The protein below binds the small molecule below.
Small molecule (SMILES): Oc1nc(Cl)c(Cl)cc1Cl

Sequence of chain 1.B:
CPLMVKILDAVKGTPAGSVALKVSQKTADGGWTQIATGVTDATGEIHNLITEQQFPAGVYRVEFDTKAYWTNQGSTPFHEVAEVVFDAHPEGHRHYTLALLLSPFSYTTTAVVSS

Binding-site contacts:
Ligand atom CL9 contacts residue LEU25 of chain 1.B at 3.9 Å.
Ligand atom C06 contacts residue LYS23 of chain 1.B at 4.1 Å.
Ligand atom C03 contacts residue LYS23 of chain 1.D at 3.8 Å.
Ligand atom CL1 contacts residue VAL129 of chain 1.B at 4.2 Å.
Ligand atom O04 contacts residue LYS23 of chain 1.D at 3.9 Å.
Ligand atom CL8 contacts residue ALA116 of chain 1.D at 3.9 Å.
Ligand atom N05 contacts residue LYS23 of chain 1.D at 4.0 Å.
Ligand atom C01 contacts residue ALA116 of chain 1.B at 4.1 Å (hydrophobic).
Ligand atom C03 contacts residue LYS23 of chain 1.B at 4.1 Å.
Ligand atom C01 contacts residue LEU25 of chain 1.D at 3.8 Å (hydrophobic).
Ligand atom CL9 contacts residue LYS23 of chain 1.D at 4.5 Å.
Ligand atom CL8 contacts residue LEU25 of chain 1.B at 4.0 Å.
Ligand atom CL9 contacts residue ALA116 of chain 1.D at 4.0 Å.
Ligand atom C07 contacts residue LYS23 of chain 1.B at 4.3 Å.
Ligand atom C01 contacts residue LYS23 of chain 1.D at 4.4 Å.
Ligand atom C06 contacts residue LYS23 of chain 1.D at 4.0 Å.
Ligand atom C02 contacts residue LYS23 of chain 1.B at 4.3 Å.
Ligand atom C02 contacts residue LYS23 of chain 1.D at 4.0 Å.
Ligand atom C01 contacts residue LYS23 of chain 1.B at 4.4 Å.
Ligand atom C07 contacts residue LYS23 of chain 1.D at 4.2 Å.
Ligand atom N05 contacts residue LYS23 of chain 1.B at 4.0 Å.
Ligand atom CL1 contacts residue THR114 of chain 1.B at 3.7 Å.
Ligand atom CL1 contacts residue LYS23 of chain 1.D at 4.3 Å.

Sequence of chain 1.D:
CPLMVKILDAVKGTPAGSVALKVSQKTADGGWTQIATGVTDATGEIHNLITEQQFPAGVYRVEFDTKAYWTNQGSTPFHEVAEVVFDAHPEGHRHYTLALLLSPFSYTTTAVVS